Binding-site contacts:
Ligand atom O16 contacts residue VAL879 of chain 1.A at 3.0 Å (h-bond).
Ligand atom C23 contacts residue ILE960 of chain 1.A at 3.6 Å (hydrophobic).
Ligand atom C27 contacts residue ASP961 of chain 1.A at 3.5 Å.
Ligand atom N7 contacts residue SER882 of chain 1.A at 3.8 Å.
Ligand atom N24 contacts residue ILE960 of chain 1.A at 3.7 Å.
Ligand atom C17 contacts residue PHE958 of chain 1.A at 3.7 Å (hydrophobic).
Ligand atom F34 contacts residue SER802 of chain 1.A at 3.1 Å.
Ligand atom F34 contacts residue MET800 of chain 1.A at 3.5 Å.
Ligand atom N19 contacts residue ILE876 of chain 1.A at 3.7 Å.
Ligand atom O30 contacts residue ASP961 of chain 1.A at 2.8 Å (salt-bridge).
Ligand atom C18 contacts residue GLU877 of chain 1.A at 3.4 Å.
Ligand atom C23 contacts residue ILE876 of chain 1.A at 3.5 Å (hydrophobic).
Ligand atom C29 contacts residue ASP961 of chain 1.A at 3.5 Å.
Ligand atom F33 contacts residue ILE828 of chain 1.A at 3.2 Å.
Ligand atom C12 contacts residue TRP808 of chain 1.A at 3.6 Å (hydrophobic).
Ligand atom C13 contacts residue GLN887 of chain 1.A at 3.6 Å.
Ligand atom C5 contacts residue VAL879 of chain 1.A at 3.6 Å (hydrophobic).
Ligand atom C5 contacts residue SER882 of chain 1.A at 3.5 Å.
Ligand atom C6 contacts residue MET950 of chain 1.A at 3.8 Å (hydrophobic).
Ligand atom F32 contacts residue ILE876 of chain 1.A at 3.5 Å.
Ligand atom F33 contacts residue MET800 of chain 1.A at 3.8 Å.
Ligand atom N15 contacts residue MET950 of chain 1.A at 3.4 Å.
Ligand atom N19 contacts residue ILE960 of chain 1.A at 3.7 Å.
Ligand atom N15 contacts residue GLN887 of chain 1.A at 2.9 Å (h-bond).
Ligand atom C1 contacts residue TRP808 of chain 1.A at 3.6 Å (hydrophobic).
Ligand atom O14 contacts residue GLN887 of chain 1.A at 2.8 Å (h-bond).
Ligand atom C6 contacts residue TRP808 of chain 1.A at 3.7 Å (hydrophobic).
Ligand atom N15 contacts residue SER882 of chain 1.A at 3.0 Å (h-bond).
Ligand atom O28 contacts residue ASP961 of chain 1.A at 3.4 Å (salt-bridge).
Ligand atom N7 contacts residue TRP808 of chain 1.A at 3.6 Å.
Ligand atom F32 contacts residue LYS830 of chain 1.A at 3.6 Å.
Ligand atom C22 contacts residue ILE960 of chain 1.A at 3.8 Å (hydrophobic).
Ligand atom O30 contacts residue TYR864 of chain 1.A at 3.1 Å (h-bond).
Ligand atom C17 contacts residue VAL879 of chain 1.A at 3.7 Å (hydrophobic).
Ligand atom O16 contacts residue VAL878 of chain 1.A at 3.8 Å.
Ligand atom C20 contacts residue ILE828 of chain 1.A at 3.8 Å (hydrophobic).
Ligand atom O30 contacts residue ILE960 of chain 1.A at 3.8 Å.
Ligand atom F34 contacts residue PRO806 of chain 1.A at 3.5 Å.
Ligand atom N15 contacts residue HIS883 of chain 1.A at 3.6 Å.
Ligand atom C3 contacts residue ILE828 of chain 1.A at 3.8 Å (hydrophobic).

The protein below binds the small molecule below.
Small molecule (SMILES): NC(=O)[C@@H](Nc1ccc2c(c1)OCCn1cc(N3C(=O)OC[C@H]3C(F)(F)F)nc1-2)C1CC1

Sequence of chain 1.A:
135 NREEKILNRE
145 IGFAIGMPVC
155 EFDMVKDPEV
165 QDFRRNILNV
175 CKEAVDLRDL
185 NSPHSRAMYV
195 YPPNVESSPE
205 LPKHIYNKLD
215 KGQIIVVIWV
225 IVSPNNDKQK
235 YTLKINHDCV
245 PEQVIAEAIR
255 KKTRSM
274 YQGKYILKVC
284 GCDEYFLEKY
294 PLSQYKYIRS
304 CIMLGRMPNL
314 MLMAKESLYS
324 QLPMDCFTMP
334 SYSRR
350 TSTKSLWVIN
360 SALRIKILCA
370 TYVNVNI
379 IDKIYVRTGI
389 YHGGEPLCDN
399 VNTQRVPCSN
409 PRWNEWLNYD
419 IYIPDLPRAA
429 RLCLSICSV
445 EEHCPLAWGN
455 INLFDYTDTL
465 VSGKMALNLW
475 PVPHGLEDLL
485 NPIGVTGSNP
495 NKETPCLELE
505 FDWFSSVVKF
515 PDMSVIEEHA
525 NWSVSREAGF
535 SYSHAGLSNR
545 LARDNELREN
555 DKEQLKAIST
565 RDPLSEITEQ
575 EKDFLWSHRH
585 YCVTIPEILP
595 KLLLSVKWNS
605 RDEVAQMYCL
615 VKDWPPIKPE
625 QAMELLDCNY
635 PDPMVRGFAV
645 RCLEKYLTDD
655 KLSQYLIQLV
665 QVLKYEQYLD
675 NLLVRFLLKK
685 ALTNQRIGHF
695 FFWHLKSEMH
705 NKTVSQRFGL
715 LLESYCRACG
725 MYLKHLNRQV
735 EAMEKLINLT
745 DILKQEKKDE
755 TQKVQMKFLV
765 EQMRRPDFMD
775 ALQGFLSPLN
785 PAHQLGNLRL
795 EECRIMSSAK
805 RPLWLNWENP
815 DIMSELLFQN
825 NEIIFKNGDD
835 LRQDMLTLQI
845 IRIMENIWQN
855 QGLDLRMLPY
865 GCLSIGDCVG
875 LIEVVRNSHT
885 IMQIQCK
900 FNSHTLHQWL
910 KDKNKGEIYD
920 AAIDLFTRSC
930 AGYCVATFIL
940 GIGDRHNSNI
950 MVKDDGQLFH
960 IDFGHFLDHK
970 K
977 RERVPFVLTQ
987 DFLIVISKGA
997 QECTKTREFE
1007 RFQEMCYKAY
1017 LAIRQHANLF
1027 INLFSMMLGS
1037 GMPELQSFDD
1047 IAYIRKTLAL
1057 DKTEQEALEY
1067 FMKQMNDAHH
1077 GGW